Binding-site contacts:
Ligand atom O21 contacts residue SER317 of chain 1.A at 2.8 Å (h-bond).
Ligand atom C1 contacts residue SER66 of chain 1.A at 2.5 Å.
Ligand atom O4 contacts residue GLN122 of chain 1.A at 2.9 Å (h-bond).
Ligand atom O2 contacts residue TYR152 of chain 1.A at 3.4 Å.
Ligand atom O3 contacts residue SER317 of chain 1.A at 3.8 Å.
Ligand atom N19 contacts residue VAL214 of chain 1.A at 3.4 Å.
Ligand atom C14 contacts residue SER317 of chain 1.A at 3.7 Å.
Ligand atom C9 contacts residue ARG342 of chain 1.A at 3.7 Å.
Ligand atom O5 contacts residue THR315 of chain 1.A at 2.6 Å (h-bond).
Ligand atom O20 contacts residue SER66 of chain 1.A at 2.3 Å (h-bond).
Ligand atom N2 contacts residue SER66 of chain 1.A at 3.6 Å.
Ligand atom O20 contacts residue LYS314 of chain 1.A at 3.9 Å.
Ligand atom O13 contacts residue ARG342 of chain 1.A at 3.2 Å (salt-bridge).
Ligand atom O13 contacts residue SER317 of chain 1.A at 3.9 Å.
Ligand atom O4 contacts residue ASN154 of chain 1.A at 2.8 Å (h-bond).
Ligand atom O21 contacts residue SER66 of chain 1.A at 2.4 Å (h-bond).
Ligand atom O20 contacts residue TYR152 of chain 1.A at 2.6 Å (h-bond).
Ligand atom O12 contacts residue ARG342 of chain 1.A at 2.7 Å (salt-bridge).
Ligand atom N2 contacts residue SER317 of chain 1.A at 3.6 Å.
Ligand atom P1 contacts residue THR315 of chain 1.A at 3.9 Å.
Ligand atom O5 contacts residue GLY316 of chain 1.A at 3.5 Å (h-bond).
Ligand atom B1 contacts residue LYS69 of chain 1.A at 3.9 Å.
Ligand atom C5 contacts residue GLN122 of chain 1.A at 3.8 Å.
Ligand atom B1 contacts residue TYR152 of chain 1.A at 3.3 Å.
Ligand atom C11 contacts residue ARG342 of chain 1.A at 3.0 Å.
Ligand atom P1 contacts residue TYR152 of chain 1.A at 3.9 Å.
Ligand atom P1 contacts residue SER66 of chain 1.A at 3.8 Å.
Ligand atom C15 contacts residue THR318 of chain 1.A at 3.9 Å.
Ligand atom B1 contacts residue SER66 of chain 1.A at 1.4 Å.
Ligand atom S16 contacts residue SER319 of chain 1.A at 3.2 Å (h-bond).
Ligand atom N19 contacts residue TYR224 of chain 1.A at 3.3 Å.
Ligand atom C10 contacts residue LEU121 of chain 1.A at 3.6 Å (hydrophobic).
Ligand atom S16 contacts residue THR318 of chain 1.A at 3.6 Å.
Ligand atom C1 contacts residue TYR152 of chain 1.A at 3.9 Å (hydrophobic).
Ligand atom O21 contacts residue GLY316 of chain 1.A at 3.7 Å.
Ligand atom C3 contacts residue GLN122 of chain 1.A at 3.6 Å.
Ligand atom C15 contacts residue SER319 of chain 1.A at 3.9 Å.
Ligand atom N18 contacts residue SER317 of chain 1.A at 3.9 Å.
Ligand atom O12 contacts residue SER317 of chain 1.A at 3.2 Å.
Ligand atom C5 contacts residue SER317 of chain 1.A at 3.8 Å.

Sequence of chain 1.A:
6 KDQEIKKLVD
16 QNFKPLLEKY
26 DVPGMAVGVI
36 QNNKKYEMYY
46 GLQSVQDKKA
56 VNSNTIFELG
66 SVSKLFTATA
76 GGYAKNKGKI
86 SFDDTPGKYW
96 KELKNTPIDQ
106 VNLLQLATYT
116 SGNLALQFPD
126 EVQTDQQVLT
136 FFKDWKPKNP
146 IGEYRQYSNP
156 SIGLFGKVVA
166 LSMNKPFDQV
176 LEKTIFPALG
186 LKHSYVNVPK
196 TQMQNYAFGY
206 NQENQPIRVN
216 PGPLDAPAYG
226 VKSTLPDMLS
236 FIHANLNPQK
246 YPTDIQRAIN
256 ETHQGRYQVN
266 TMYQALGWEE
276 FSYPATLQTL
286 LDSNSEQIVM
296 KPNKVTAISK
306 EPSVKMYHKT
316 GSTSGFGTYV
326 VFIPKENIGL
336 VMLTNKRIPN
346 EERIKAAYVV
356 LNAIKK

A protein and the small-molecule ligand that binds it are described below.
Small molecule (SMILES): CC(C)(O/N=C(\C(=O)NCB(O)OP(=O)(O)O)c1csc(N)n1)C(=O)O